Sequence of chain 3.D:
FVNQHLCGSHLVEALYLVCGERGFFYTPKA

Sequence of chain 2.B:
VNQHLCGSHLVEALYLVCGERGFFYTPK

This small molecule binds to this protein.
Small molecule (SMILES): COC(=O)c1ccc(O)cc1

Sequence of chain 3.B:
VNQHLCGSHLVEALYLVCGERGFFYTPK

Sequence of chain 2.A:
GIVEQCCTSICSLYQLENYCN

Binding-site contacts:
Ligand atom O4 contacts residue CYS11 of chain 2.A at 3.1 Å (h-bond).
Ligand atom C6 contacts residue ALA14 of chain 2.B at 4.3 Å (hydrophobic).
Ligand atom O2 contacts residue LEU17 of chain 3.D at 4.0 Å.
Ligand atom C6 contacts residue HIS5 of chain 3.B at 4.1 Å.
Ligand atom O4 contacts residue CYS6 of chain 2.A at 2.5 Å (h-bond).
Ligand atom C5 contacts residue HIS5 of chain 3.B at 4.2 Å.
Ligand atom O4 contacts residue LEU11 of chain 2.B at 4.1 Å.
Ligand atom C1 contacts residue HIS5 of chain 3.B at 4.3 Å.
Ligand atom C6 contacts residue CYS11 of chain 2.A at 4.5 Å (hydrophobic).
Ligand atom C3 contacts residue CYS6 of chain 2.A at 3.4 Å (hydrophobic).
Ligand atom CM contacts residue LEU17 of chain 3.D at 4.3 Å (hydrophobic).
Ligand atom C4 contacts residue CYS6 of chain 2.A at 3.4 Å (hydrophobic).
Ligand atom O1 contacts residue SER9 of chain 3.B at 3.9 Å.
Ligand atom O1 contacts residue HIS10 of chain 2.B at 3.5 Å.
Ligand atom O2 contacts residue ALA14 of chain 2.B at 4.3 Å.
Ligand atom C2 contacts residue LEU6 of chain 3.B at 3.9 Å (hydrophobic).
Ligand atom O4 contacts residue ILE10 of chain 2.A at 3.9 Å.
Ligand atom C2 contacts residue HIS10 of chain 2.B at 4.1 Å.
Ligand atom CM contacts residue TYR16 of chain 3.D at 4.5 Å (hydrophobic).
Ligand atom C4 contacts residue HIS5 of chain 3.B at 4.2 Å.
Ligand atom C5 contacts residue LEU17 of chain 3.D at 4.4 Å (hydrophobic).
Ligand atom C4 contacts residue CYS11 of chain 2.A at 4.0 Å (hydrophobic).
Ligand atom C6 contacts residue LEU17 of chain 3.D at 3.8 Å (hydrophobic).
Ligand atom CM contacts residue GLU13 of chain 3.D at 3.5 Å.
Ligand atom O2 contacts residue TYR16 of chain 3.D at 4.2 Å.
Ligand atom C4 contacts residue LEU11 of chain 2.B at 3.9 Å (hydrophobic).
Ligand atom C5 contacts residue LEU16 of chain 2.A at 4.3 Å (hydrophobic).
Ligand atom O4 contacts residue SER9 of chain 2.A at 3.8 Å.
Ligand atom C contacts residue HIS10 of chain 2.B at 4.3 Å.
Ligand atom C2 contacts residue LEU11 of chain 2.B at 4.1 Å (hydrophobic).
Ligand atom C3 contacts residue HIS5 of chain 3.B at 4.4 Å.
Ligand atom C2 contacts residue HIS5 of chain 3.B at 4.4 Å.
Ligand atom C3 contacts residue LEU11 of chain 2.B at 3.5 Å (hydrophobic).
Ligand atom C3 contacts residue LEU6 of chain 3.B at 4.0 Å (hydrophobic).
Ligand atom C contacts residue ALA14 of chain 2.B at 4.3 Å (hydrophobic).
Ligand atom C1 contacts residue ALA14 of chain 2.B at 4.3 Å (hydrophobic).
Ligand atom C5 contacts residue CYS11 of chain 2.A at 3.6 Å (hydrophobic).